Sequence of chain 12.A:
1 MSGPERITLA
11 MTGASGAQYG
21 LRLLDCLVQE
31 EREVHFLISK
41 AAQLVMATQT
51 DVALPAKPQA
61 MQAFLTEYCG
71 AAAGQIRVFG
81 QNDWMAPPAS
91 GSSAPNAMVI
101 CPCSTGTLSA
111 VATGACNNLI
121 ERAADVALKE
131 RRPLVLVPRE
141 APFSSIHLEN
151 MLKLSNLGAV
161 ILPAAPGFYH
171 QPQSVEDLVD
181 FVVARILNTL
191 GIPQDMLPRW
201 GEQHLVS

A protein and the small-molecule ligand that binds it are described below.
Small molecule (SMILES): CC(C)=CCOP(=O)(O)O

Sequence of chain 7.A:
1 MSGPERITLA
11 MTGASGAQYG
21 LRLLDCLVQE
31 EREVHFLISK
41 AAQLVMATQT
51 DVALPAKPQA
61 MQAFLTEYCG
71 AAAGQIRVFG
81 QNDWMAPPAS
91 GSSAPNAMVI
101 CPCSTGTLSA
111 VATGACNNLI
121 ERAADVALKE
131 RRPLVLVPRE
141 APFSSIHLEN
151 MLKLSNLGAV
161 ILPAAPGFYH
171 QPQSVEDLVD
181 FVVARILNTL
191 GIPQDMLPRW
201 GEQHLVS

Binding-site contacts:
Ligand atom OAD contacts residue GLU140 of chain 5.A at 3.8 Å.
Ligand atom OAD contacts residue GLY91 of chain 12.A at 2.8 Å (h-bond).
Ligand atom PAJ contacts residue SER90 of chain 12.A at 3.8 Å.
Ligand atom OAD contacts residue SER90 of chain 12.A at 3.6 Å.
Ligand atom PAJ contacts residue GLU140 of chain 5.A at 3.5 Å.
Ligand atom CAA contacts residue TRP84 of chain 12.A at 3.5 Å (hydrophobic).
Ligand atom CAF contacts residue ALA89 of chain 12.A at 3.6 Å (hydrophobic).
Ligand atom OAH contacts residue TYR169 of chain 7.A at 3.7 Å.
Ligand atom CAF contacts residue SER90 of chain 12.A at 3.9 Å.
Ligand atom OAE contacts residue LYS129 of chain 12.A at 3.7 Å.
Ligand atom OAH contacts residue ARG122 of chain 12.A at 3.5 Å (salt-bridge).
Ligand atom CAB contacts residue TRP200 of chain 7.A at 3.6 Å (hydrophobic).
Ligand atom CAG contacts residue FNR1 of chain 7.C at 3.4 Å.
Ligand atom CAA contacts residue ALA89 of chain 12.A at 3.8 Å (hydrophobic).
Ligand atom CAI contacts residue FNR1 of chain 7.C at 3.5 Å.
Ligand atom OAE contacts residue ARG122 of chain 12.A at 3.0 Å (salt-bridge).
Ligand atom CAG contacts residue SER90 of chain 12.A at 3.8 Å.
Ligand atom PAJ contacts residue TYR169 of chain 7.A at 3.6 Å.
Ligand atom OAE contacts residue ARG139 of chain 5.A at 3.7 Å.
Ligand atom CAB contacts residue SER90 of chain 12.A at 3.9 Å.
Ligand atom CAA contacts residue FNR1 of chain 7.C at 3.7 Å.
Ligand atom OAC contacts residue TYR169 of chain 7.A at 2.8 Å (h-bond).
Ligand atom PAJ contacts residue ARG122 of chain 12.A at 3.8 Å.
Ligand atom CAA contacts residue TRP200 of chain 7.A at 3.7 Å (hydrophobic).
Ligand atom CAF contacts residue ARG122 of chain 12.A at 3.6 Å.
Ligand atom OAH contacts residue GLY91 of chain 12.A at 3.8 Å.
Ligand atom OAD contacts residue LYS129 of chain 12.A at 2.7 Å (salt-bridge).
Ligand atom CAG contacts residue TYR169 of chain 7.A at 3.6 Å (hydrophobic).
Ligand atom CAB contacts residue FNR1 of chain 7.C at 3.8 Å.
Ligand atom CAF contacts residue FNR1 of chain 7.C at 3.3 Å.
Ligand atom OAC contacts residue GLU140 of chain 5.A at 3.9 Å.
Ligand atom CAG contacts residue ARG122 of chain 12.A at 3.7 Å.
Ligand atom CAB contacts residue TYR169 of chain 7.A at 3.8 Å (hydrophobic).
Ligand atom OAC contacts residue ARG139 of chain 5.A at 3.1 Å (salt-bridge).
Ligand atom PAJ contacts residue GLY91 of chain 12.A at 3.9 Å.
Ligand atom OAE contacts residue GLU140 of chain 5.A at 2.4 Å (salt-bridge).
Ligand atom OAD contacts residue ARG185 of chain 7.A at 3.8 Å.
Ligand atom OAH contacts residue SER90 of chain 12.A at 2.9 Å (h-bond).
Ligand atom CAI contacts residue SER90 of chain 12.A at 3.7 Å.
Ligand atom PAJ contacts residue LYS129 of chain 12.A at 3.7 Å.

Sequence of chain 5.A:
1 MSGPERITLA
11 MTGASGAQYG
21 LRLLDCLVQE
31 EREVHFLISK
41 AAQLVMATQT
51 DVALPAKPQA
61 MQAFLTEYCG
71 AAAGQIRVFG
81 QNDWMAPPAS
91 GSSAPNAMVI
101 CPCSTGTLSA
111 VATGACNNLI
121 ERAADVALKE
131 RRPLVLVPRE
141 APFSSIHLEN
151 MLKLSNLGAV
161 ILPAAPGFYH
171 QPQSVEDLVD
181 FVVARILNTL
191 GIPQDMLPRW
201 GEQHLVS